Sequence of chain 1.C:
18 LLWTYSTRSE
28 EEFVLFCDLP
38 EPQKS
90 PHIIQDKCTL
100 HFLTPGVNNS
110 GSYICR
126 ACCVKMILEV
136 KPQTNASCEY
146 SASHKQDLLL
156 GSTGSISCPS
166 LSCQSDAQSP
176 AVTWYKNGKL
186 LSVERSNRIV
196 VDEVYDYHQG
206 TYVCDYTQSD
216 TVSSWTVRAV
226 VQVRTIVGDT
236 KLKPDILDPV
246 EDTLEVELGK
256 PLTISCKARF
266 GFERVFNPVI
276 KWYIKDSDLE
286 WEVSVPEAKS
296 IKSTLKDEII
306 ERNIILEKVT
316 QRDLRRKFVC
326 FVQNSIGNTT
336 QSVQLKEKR

Binding-site contacts:
Ligand atom C8 contacts residue PHE326 of chain 1.C at 3.6 Å (hydrophobic).
Ligand atom O7 contacts residue GLN328 of chain 1.C at 3.4 Å (h-bond).
Ligand atom C4 contacts residue ASN333 of chain 1.C at 4.2 Å.
Ligand atom C5 contacts residue ASN333 of chain 1.C at 3.6 Å.
Ligand atom C2 contacts residue ASN333 of chain 1.C at 2.5 Å.
Ligand atom C1 contacts residue ASN333 of chain 1.C at 1.4 Å.
Ligand atom C7 contacts residue GLN328 of chain 1.C at 4.0 Å.
Ligand atom O7 contacts residue ASN333 of chain 1.C at 3.7 Å.
Ligand atom N2 contacts residue ASN333 of chain 1.C at 2.9 Å (h-bond).
Ligand atom O5 contacts residue ASN333 of chain 1.C at 2.3 Å (h-bond).
Ligand atom C7 contacts residue PHE326 of chain 1.C at 4.1 Å (hydrophobic).
Ligand atom N2 contacts residue PHE326 of chain 1.C at 4.4 Å.
Ligand atom C3 contacts residue ASN333 of chain 1.C at 3.8 Å.
Ligand atom O6 contacts residue ASN333 of chain 1.C at 4.5 Å.
Ligand atom C8 contacts residue GLN328 of chain 1.C at 4.4 Å.
Ligand atom C8 contacts residue ASN333 of chain 1.C at 4.5 Å.
Ligand atom C7 contacts residue ASN333 of chain 1.C at 3.5 Å.

A small-molecule ligand and the protein it binds are described below.
Small molecule (SMILES): CC(=O)N[C@H]1[C@H](O[C@H]2[C@H](O)[C@@H](NC(C)=O)CO[C@@H]2CO)O[C@H](CO)[C@@H](O)[C@@H]1O